Binding-site contacts:
Ligand atom O25 contacts residue SER188 of chain 1.A at 3.0 Å (h-bond).
Ligand atom N24 contacts residue SER188 of chain 1.A at 3.5 Å (h-bond).
Ligand atom C13 contacts residue GLY186 of chain 1.A at 3.3 Å.
Ligand atom C31 contacts residue TRP208 of chain 1.A at 3.6 Å (hydrophobic).
Ligand atom CL30 contacts residue TRP208 of chain 1.A at 3.4 Å.
Ligand atom C1 contacts residue TYR134 of chain 1.A at 3.6 Å (hydrophobic).
Ligand atom O25 contacts residue LYS185 of chain 1.A at 3.6 Å.
Ligand atom C32 contacts residue GLY209 of chain 1.A at 3.6 Å.
Ligand atom C31 contacts residue GLY209 of chain 1.A at 3.6 Å.
Ligand atom C7 contacts residue LEU28 of chain 1.A at 3.5 Å (hydrophobic).
Ligand atom C35 contacts residue GLY209 of chain 1.A at 3.2 Å.
Ligand atom C6 contacts residue HIS27 of chain 1.A at 3.2 Å.
Ligand atom C18 contacts residue HIS44 of chain 1.A at 3.5 Å.
Ligand atom N38 contacts residue CYS212 of chain 1.A at 3.3 Å (h-bond).
Ligand atom C6 contacts residue ARG26 of chain 1.A at 3.5 Å.
Ligand atom C31 contacts residue ASP182 of chain 1.A at 3.6 Å.
Ligand atom C27 contacts residue TRP208 of chain 1.A at 3.6 Å (hydrophobic).
Ligand atom F28 contacts residue THR206 of chain 1.A at 3.2 Å.
Ligand atom C29 contacts residue TRP208 of chain 1.A at 3.4 Å (hydrophobic).
Ligand atom N37 contacts residue CYS212 of chain 1.A at 3.4 Å (h-bond).
Ligand atom C4 contacts residue HIS27 of chain 1.A at 3.6 Å.
Ligand atom CL30 contacts residue VAL220 of chain 1.A at 3.6 Å.
Ligand atom C35 contacts residue GLY211 of chain 1.A at 3.1 Å.
Ligand atom F28 contacts residue SER207 of chain 1.A at 3.2 Å.
Ligand atom N5 contacts residue HIS27 of chain 1.A at 3.0 Å (h-bond).
Ligand atom C6 contacts residue LEU28 of chain 1.A at 3.6 Å (hydrophobic).
Ligand atom O25 contacts residue ASP187 of chain 1.A at 3.3 Å (salt-bridge).
Ligand atom C23 contacts residue CYS184 of chain 1.A at 3.2 Å (hydrophobic).
Ligand atom N37 contacts residue LYS185 of chain 1.A at 3.4 Å.
Ligand atom O25 contacts residue GLY186 of chain 1.A at 2.8 Å (h-bond).
Ligand atom N34 contacts residue CYS212 of chain 1.A at 3.7 Å.
Ligand atom N34 contacts residue GLY211 of chain 1.A at 3.7 Å.
Ligand atom F28 contacts residue TRP208 of chain 1.A at 3.3 Å.
Ligand atom N38 contacts residue LYS185 of chain 1.A at 3.5 Å (salt-bridge).
Ligand atom C14 contacts residue SER188 of chain 1.A at 3.3 Å.
Ligand atom C19 contacts residue SER188 of chain 1.A at 3.6 Å.
Ligand atom C4 contacts residue ARG26 of chain 1.A at 3.7 Å.
Ligand atom C32 contacts residue GLY211 of chain 1.A at 3.3 Å.
Ligand atom N5 contacts residue ILE141 of chain 1.A at 3.5 Å.
Ligand atom O25 contacts residue CYS184 of chain 1.A at 3.4 Å (h-bond).

Sequence of chain 1.A:
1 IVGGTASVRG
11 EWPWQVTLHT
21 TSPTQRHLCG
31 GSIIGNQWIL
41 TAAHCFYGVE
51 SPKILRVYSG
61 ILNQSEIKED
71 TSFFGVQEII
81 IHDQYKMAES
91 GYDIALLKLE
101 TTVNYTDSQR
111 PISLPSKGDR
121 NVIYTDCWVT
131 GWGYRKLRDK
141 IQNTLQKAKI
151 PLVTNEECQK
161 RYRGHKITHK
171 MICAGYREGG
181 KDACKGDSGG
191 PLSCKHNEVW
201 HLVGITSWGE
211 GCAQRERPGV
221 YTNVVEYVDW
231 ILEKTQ

The protein below binds the small molecule below.
Small molecule (SMILES): Cc1nc(N)ccc1-c1cnn([C@H](CC2CC2)c2ccc(-c3c(-n4cnnn4)ccc(Cl)c3F)c[n+]2[O-])c1